Sequence of chain 1.B:
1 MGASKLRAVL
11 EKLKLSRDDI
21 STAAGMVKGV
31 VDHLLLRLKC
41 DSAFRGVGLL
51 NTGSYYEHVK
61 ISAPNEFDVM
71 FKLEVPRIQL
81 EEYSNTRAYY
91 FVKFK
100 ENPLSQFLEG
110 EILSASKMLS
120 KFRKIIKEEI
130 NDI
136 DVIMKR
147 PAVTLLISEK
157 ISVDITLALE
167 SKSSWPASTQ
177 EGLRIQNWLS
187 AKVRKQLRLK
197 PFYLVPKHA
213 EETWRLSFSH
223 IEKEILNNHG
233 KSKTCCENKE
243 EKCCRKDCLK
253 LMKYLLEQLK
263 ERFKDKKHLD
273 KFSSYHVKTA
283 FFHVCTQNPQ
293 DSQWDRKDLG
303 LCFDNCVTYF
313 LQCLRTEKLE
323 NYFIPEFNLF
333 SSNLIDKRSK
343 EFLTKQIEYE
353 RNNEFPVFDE

The small molecule below binds the protein below.
Small molecule (SMILES): O=c1ccn([C@H](O)[C@H](O)[C@H]2CCOP(=O)(O)O[C@H]3[C@@H](O)[C@H](n4ccc(=O)[nH]c4=O)O[C@@H]3COP(=O)(O)O2)c(=O)[nH]1

Binding-site contacts:
Ligand atom O39 contacts residue ARG217 of chain 1.B at 3.4 Å (salt-bridge).
Ligand atom C35 contacts residue TYR277 of chain 1.B at 3.4 Å (hydrophobic).
Ligand atom C31 contacts residue TYR277 of chain 1.B at 3.4 Å (hydrophobic).
Ligand atom O39 contacts residue LEU331 of chain 1.B at 4.0 Å.
Ligand atom O28 contacts residue HIS278 of chain 1.B at 3.8 Å.
Ligand atom C38 contacts residue ARG217 of chain 1.B at 3.3 Å.
Ligand atom O24 contacts residue TYR277 of chain 1.B at 3.8 Å.
Ligand atom N15 contacts residue THR162 of chain 1.B at 3.1 Å (h-bond).
Ligand atom O37 contacts residue ASN323 of chain 1.B at 3.0 Å (h-bond).
Ligand atom C29 contacts residue LEU331 of chain 1.B at 3.7 Å (hydrophobic).
Ligand atom C16 contacts residue THR162 of chain 1.B at 4.0 Å.
Ligand atom O27 contacts residue TYR277 of chain 1.B at 3.4 Å.
Ligand atom O18 contacts residue THR162 of chain 1.B at 3.4 Å.
Ligand atom O37 contacts residue TYR277 of chain 1.B at 3.9 Å.
Ligand atom N32 contacts residue TYR277 of chain 1.B at 3.5 Å (h-bond).
Ligand atom O18 contacts residue VAL201 of chain 1.B at 3.7 Å.
Ligand atom O27 contacts residue SER275 of chain 1.B at 2.3 Å (h-bond).
Ligand atom C23 contacts residue SER275 of chain 1.B at 3.2 Å.
Ligand atom C29 contacts residue TYR277 of chain 1.B at 3.6 Å (hydrophobic).
Ligand atom N32 contacts residue ASN323 of chain 1.B at 3.9 Å.
Ligand atom C34 contacts residue TYR277 of chain 1.B at 3.7 Å (hydrophobic).
Ligand atom C14 contacts residue THR162 of chain 1.B at 4.0 Å.
Ligand atom N30 contacts residue TYR277 of chain 1.B at 3.3 Å.
Ligand atom O28 contacts residue TYR277 of chain 1.B at 3.3 Å.
Ligand atom O01 contacts residue ARG217 of chain 1.B at 2.6 Å (salt-bridge).
Ligand atom P25 contacts residue SER275 of chain 1.B at 3.4 Å.
Ligand atom O24 contacts residue SER275 of chain 1.B at 3.7 Å.
Ligand atom C33 contacts residue TYR277 of chain 1.B at 3.6 Å (hydrophobic).
Ligand atom O07 contacts residue SER275 of chain 1.B at 3.7 Å.
Ligand atom O37 contacts residue PHE329 of chain 1.B at 3.3 Å.
Ligand atom C13 contacts residue ARG217 of chain 1.B at 4.0 Å.
Ligand atom O37 contacts residue LEU331 of chain 1.B at 3.5 Å.
Ligand atom P02 contacts residue ARG217 of chain 1.B at 3.8 Å.
Ligand atom O01 contacts residue LYS203 of chain 1.B at 3.2 Å.
Ligand atom O36 contacts residue SER219 of chain 1.B at 3.7 Å.
Ligand atom C35 contacts residue ARG217 of chain 1.B at 4.0 Å.
Ligand atom C22 contacts residue HIS278 of chain 1.B at 3.7 Å.
Ligand atom O40 contacts residue LYS203 of chain 1.B at 3.7 Å.
Ligand atom O17 contacts residue THR162 of chain 1.B at 3.9 Å.
Ligand atom C31 contacts residue ASN323 of chain 1.B at 3.7 Å.